The small molecule below binds the protein below.
Small molecule (SMILES): CC(=O)N[C@H]1[C@H](O[C@H]2[C@H](O)[C@@H](NC(C)=O)CO[C@@H]2CO)O[C@H](CO)[C@@H](O)[C@@H]1O

Binding-site contacts:
Ligand atom C1 contacts residue SER803 of chain 1.C at 3.3 Å.
Ligand atom C1 contacts residue ASN801 of chain 1.C at 1.4 Å.
Ligand atom C5 contacts residue ASN801 of chain 1.C at 3.6 Å.
Ligand atom C6 contacts residue SER803 of chain 1.C at 4.0 Å.
Ligand atom C4 contacts residue ASN801 of chain 1.C at 4.2 Å.
Ligand atom C6 contacts residue GLN804 of chain 1.C at 3.4 Å.
Ligand atom C3 contacts residue SER803 of chain 1.C at 4.5 Å.
Ligand atom C7 contacts residue ASN801 of chain 1.C at 3.9 Å.
Ligand atom N2 contacts residue ASN801 of chain 1.C at 2.9 Å (h-bond).
Ligand atom C3 contacts residue ASN801 of chain 1.C at 3.8 Å.
Ligand atom O5 contacts residue GLN804 of chain 1.C at 4.5 Å.
Ligand atom O5 contacts residue ASN801 of chain 1.C at 2.3 Å (h-bond).
Ligand atom C5 contacts residue GLN804 of chain 1.C at 3.9 Å.
Ligand atom O5 contacts residue SER803 of chain 1.C at 3.3 Å (h-bond).
Ligand atom C8 contacts residue GLN804 of chain 1.C at 4.0 Å.
Ligand atom O6 contacts residue ASN801 of chain 1.C at 4.5 Å.
Ligand atom O6 contacts residue SER803 of chain 1.C at 4.4 Å.
Ligand atom C2 contacts residue ASN801 of chain 1.C at 2.5 Å.
Ligand atom C2 contacts residue SER803 of chain 1.C at 4.5 Å.
Ligand atom C5 contacts residue SER803 of chain 1.C at 3.3 Å.
Ligand atom O6 contacts residue GLN804 of chain 1.C at 3.7 Å.
Ligand atom C4 contacts residue SER803 of chain 1.C at 4.5 Å.
Ligand atom O7 contacts residue ASN801 of chain 1.C at 4.5 Å.

Sequence of chain 1.C:
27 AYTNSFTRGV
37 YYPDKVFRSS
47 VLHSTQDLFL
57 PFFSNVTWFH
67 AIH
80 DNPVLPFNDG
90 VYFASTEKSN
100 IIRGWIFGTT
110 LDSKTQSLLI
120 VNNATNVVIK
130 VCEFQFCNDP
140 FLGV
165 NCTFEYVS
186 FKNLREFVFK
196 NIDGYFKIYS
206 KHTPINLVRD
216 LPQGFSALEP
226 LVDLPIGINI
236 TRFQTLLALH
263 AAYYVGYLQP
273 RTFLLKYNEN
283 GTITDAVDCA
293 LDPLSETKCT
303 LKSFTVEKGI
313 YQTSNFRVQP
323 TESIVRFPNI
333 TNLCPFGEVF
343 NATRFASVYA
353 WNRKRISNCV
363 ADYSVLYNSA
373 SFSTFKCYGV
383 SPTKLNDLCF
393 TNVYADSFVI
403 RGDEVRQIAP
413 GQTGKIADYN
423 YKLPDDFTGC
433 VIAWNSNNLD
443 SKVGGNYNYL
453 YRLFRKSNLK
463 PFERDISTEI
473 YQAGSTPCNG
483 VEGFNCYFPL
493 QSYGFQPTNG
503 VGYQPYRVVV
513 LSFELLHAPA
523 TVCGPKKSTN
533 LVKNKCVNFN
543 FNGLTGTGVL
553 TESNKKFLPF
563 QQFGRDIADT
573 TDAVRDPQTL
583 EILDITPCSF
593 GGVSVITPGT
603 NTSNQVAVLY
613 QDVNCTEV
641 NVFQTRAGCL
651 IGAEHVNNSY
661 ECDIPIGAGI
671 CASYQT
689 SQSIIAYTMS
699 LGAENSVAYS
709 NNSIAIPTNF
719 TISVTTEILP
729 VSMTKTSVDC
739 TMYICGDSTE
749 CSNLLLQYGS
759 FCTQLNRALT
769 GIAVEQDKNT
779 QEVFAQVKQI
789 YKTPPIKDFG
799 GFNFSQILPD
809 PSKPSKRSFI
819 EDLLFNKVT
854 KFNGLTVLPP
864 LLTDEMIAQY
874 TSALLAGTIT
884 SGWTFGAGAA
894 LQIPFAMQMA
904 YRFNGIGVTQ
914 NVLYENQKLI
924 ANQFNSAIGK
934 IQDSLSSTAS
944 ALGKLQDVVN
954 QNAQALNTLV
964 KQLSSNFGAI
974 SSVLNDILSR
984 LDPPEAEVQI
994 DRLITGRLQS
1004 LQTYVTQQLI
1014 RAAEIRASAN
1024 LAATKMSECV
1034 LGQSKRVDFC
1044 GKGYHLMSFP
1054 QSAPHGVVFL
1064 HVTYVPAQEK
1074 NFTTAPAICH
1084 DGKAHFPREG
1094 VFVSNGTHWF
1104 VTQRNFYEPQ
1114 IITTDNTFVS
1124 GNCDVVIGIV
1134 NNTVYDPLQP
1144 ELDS